This protein binds this small molecule.
Small molecule (SMILES): NC(=O)CC[C@H](NC(=O)[C@@H]1CCCN1C(=O)[C@@H](N)Cc1c[nH]cn1)C(=O)NCC(=O)N1CCC[C@H]1C(=O)N1CCC[C@H]1C(=O)N[C@@H](CS)C(=O)N[C@@H](CCCC[NH3+])C(N)=O

Binding-site contacts:
Ligand atom NE2 contacts residue SER76 of chain 4.B at 2.9 Å (h-bond).
Ligand atom CB contacts residue TRP108 of chain 1.A at 3.8 Å (hydrophobic).
Ligand atom OE1 contacts residue LEU98 of chain 4.B at 3.6 Å.
Ligand atom CB contacts residue SER33 of chain 4.B at 3.7 Å.
Ligand atom SG contacts residue LEA1 of chain 4.F at 1.8 Å.
Ligand atom O contacts residue SER33 of chain 4.B at 2.6 Å (h-bond).
Ligand atom CD contacts residue LEA1 of chain 4.F at 3.8 Å.
Ligand atom CA contacts residue ALA34 of chain 4.B at 3.6 Å (hydrophobic).
Ligand atom CB contacts residue TYR42 of chain 4.B at 3.4 Å (hydrophobic).
Ligand atom CB contacts residue LEA1 of chain 4.F at 3.7 Å.
Ligand atom O contacts residue LEU13 of chain 4.B at 3.3 Å.
Ligand atom CE1 contacts residue TRP67 of chain 4.B at 3.4 Å (hydrophobic).
Ligand atom N contacts residue ALA34 of chain 4.B at 3.9 Å.
Ligand atom CD2 contacts residue SER76 of chain 4.B at 3.6 Å.
Ligand atom C contacts residue LEA1 of chain 4.F at 3.1 Å.
Ligand atom CA contacts residue TRP108 of chain 1.A at 3.4 Å (hydrophobic).
Ligand atom OE1 contacts residue TRP67 of chain 4.B at 3.9 Å.
Ligand atom CG contacts residue ALA105 of chain 1.A at 3.6 Å (hydrophobic).
Ligand atom CG contacts residue TRP67 of chain 4.B at 3.3 Å (hydrophobic).
Ligand atom NE2 contacts residue THR78 of chain 4.B at 3.8 Å.
Ligand atom CA contacts residue SER33 of chain 4.B at 3.3 Å.
Ligand atom OE1 contacts residue THR78 of chain 4.B at 2.6 Å (h-bond).
Ligand atom N contacts residue LEA1 of chain 4.F at 1.3 Å.
Ligand atom O contacts residue TRP67 of chain 4.B at 3.5 Å.
Ligand atom N contacts residue TRP108 of chain 1.A at 3.6 Å.
Ligand atom N contacts residue LEA1 of chain 4.F at 3.5 Å (h-bond).
Ligand atom CA contacts residue LEA1 of chain 4.F at 3.8 Å.
Ligand atom CD contacts residue THR78 of chain 4.B at 3.7 Å.
Ligand atom O contacts residue ALA34 of chain 4.B at 3.8 Å.
Ligand atom C contacts residue SER33 of chain 4.B at 3.2 Å.
Ligand atom NE2 contacts residue TRP96 of chain 4.B at 3.3 Å.
Ligand atom NE2 contacts residue LEU98 of chain 4.B at 3.9 Å.
Ligand atom CA contacts residue LEA1 of chain 4.F at 2.4 Å.
Ligand atom CB contacts residue TRP67 of chain 4.B at 3.6 Å (hydrophobic).
Ligand atom CG contacts residue TYR42 of chain 4.B at 3.5 Å (hydrophobic).
Ligand atom NE2 contacts residue TRP67 of chain 4.B at 3.5 Å.
Ligand atom CB contacts residue TRP67 of chain 4.B at 3.8 Å (hydrophobic).
Ligand atom CD contacts residue TRP108 of chain 1.A at 3.4 Å (hydrophobic).
Ligand atom CB contacts residue LEA1 of chain 4.F at 2.7 Å.
Ligand atom O contacts residue LEA1 of chain 4.F at 3.4 Å.

Sequence of chain 4.B:
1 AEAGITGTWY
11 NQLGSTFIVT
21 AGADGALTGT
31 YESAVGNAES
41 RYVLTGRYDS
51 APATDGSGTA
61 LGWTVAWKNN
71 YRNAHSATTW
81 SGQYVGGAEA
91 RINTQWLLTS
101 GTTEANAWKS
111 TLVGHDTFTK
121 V

Sequence of chain 1.A:
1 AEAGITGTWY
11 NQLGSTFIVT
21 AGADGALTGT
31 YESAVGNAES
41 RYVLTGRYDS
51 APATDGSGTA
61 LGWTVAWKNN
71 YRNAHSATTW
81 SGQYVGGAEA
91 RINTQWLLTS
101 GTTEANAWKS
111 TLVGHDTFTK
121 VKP